A protein and the small-molecule ligand that binds it are described below.
Small molecule (SMILES): Nc1ncnc2c1ncn2[C@@H]1O[C@H](COP(=O)(O)OP(=O)(O)OP(O)(O)=S)[C@@H](O)[C@H]1O

Sequence of chain 1.A:
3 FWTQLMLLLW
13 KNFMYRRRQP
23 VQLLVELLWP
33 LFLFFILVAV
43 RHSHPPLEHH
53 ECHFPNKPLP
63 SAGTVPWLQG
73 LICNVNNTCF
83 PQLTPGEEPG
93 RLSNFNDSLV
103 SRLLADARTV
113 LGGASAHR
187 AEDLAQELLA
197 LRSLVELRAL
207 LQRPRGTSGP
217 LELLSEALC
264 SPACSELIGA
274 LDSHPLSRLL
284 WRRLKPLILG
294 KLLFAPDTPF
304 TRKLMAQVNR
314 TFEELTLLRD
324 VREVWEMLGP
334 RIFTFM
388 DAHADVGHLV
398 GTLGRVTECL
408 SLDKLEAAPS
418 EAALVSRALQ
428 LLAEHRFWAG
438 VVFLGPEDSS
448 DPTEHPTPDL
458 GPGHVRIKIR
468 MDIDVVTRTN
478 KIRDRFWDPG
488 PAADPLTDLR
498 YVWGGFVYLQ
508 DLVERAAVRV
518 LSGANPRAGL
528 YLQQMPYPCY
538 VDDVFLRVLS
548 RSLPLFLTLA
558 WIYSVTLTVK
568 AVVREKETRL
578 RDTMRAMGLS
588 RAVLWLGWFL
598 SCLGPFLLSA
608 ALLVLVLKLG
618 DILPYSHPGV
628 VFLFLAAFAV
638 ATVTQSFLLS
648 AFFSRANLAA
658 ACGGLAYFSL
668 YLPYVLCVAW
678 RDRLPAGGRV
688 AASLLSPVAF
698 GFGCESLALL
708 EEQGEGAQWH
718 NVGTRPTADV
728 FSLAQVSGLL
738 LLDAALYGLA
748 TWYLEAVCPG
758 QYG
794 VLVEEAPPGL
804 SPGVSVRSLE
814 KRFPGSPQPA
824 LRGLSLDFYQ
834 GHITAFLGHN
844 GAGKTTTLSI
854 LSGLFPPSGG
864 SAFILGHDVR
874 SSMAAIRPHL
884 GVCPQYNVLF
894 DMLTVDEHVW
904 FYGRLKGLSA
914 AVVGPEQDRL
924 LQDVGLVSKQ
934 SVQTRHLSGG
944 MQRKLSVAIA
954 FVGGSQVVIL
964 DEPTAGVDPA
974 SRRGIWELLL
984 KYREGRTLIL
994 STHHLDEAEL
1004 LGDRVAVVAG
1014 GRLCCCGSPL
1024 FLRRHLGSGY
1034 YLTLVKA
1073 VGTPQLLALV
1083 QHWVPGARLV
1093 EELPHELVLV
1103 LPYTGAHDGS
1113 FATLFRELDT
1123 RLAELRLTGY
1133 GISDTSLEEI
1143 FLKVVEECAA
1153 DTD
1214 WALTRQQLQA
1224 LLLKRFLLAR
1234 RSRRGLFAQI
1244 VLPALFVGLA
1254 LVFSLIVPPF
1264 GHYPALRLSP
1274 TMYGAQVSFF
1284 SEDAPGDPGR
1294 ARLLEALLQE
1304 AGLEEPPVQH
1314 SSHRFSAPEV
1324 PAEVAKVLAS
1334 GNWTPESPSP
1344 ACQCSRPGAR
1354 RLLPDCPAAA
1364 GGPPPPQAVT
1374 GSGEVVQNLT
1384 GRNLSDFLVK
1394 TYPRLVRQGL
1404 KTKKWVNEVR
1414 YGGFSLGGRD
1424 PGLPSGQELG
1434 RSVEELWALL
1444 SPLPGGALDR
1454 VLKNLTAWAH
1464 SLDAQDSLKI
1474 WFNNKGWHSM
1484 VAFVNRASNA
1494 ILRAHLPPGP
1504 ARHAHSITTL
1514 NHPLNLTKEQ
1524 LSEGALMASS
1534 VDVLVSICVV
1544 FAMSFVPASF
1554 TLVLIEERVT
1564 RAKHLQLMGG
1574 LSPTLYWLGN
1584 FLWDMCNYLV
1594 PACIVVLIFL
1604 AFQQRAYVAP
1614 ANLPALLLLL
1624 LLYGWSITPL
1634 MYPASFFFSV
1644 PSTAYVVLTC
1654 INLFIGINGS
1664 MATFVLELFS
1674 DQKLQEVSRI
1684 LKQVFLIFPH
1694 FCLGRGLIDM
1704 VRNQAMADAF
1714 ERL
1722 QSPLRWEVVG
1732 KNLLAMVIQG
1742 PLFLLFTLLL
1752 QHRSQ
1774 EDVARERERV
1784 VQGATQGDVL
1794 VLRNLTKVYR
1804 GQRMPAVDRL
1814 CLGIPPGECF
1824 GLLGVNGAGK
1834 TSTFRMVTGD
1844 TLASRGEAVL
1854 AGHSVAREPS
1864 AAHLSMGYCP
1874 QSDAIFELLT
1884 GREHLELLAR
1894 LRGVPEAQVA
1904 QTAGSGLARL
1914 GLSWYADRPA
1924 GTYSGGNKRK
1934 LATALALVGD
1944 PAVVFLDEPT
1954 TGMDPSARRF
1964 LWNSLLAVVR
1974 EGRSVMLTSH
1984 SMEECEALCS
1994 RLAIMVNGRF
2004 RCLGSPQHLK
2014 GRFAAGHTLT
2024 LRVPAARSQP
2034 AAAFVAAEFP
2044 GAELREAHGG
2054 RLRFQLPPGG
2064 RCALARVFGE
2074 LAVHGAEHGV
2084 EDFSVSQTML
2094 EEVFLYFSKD

Binding-site contacts:
Ligand atom O3G contacts residue GLN1874 of chain 1.A at 3.4 Å (h-bond).
Ligand atom PA contacts residue GLY1832 of chain 1.A at 3.9 Å.
Ligand atom O3B contacts residue LYS1833 of chain 1.A at 4.3 Å.
Ligand atom PA contacts residue LYS1833 of chain 1.A at 4.3 Å.
Ligand atom PB contacts residue THR1834 of chain 1.A at 3.2 Å.
Ligand atom PA contacts residue THR1834 of chain 1.A at 4.2 Å.
Ligand atom O1A contacts residue GLY1830 of chain 1.A at 3.8 Å.
Ligand atom O2A contacts residue SER1835 of chain 1.A at 3.2 Å (h-bond).
Ligand atom O3G contacts residue GLU1951 of chain 1.A at 3.5 Å (salt-bridge).
Ligand atom O2G contacts residue THR1834 of chain 1.A at 3.1 Å (h-bond).
Ligand atom O2' contacts residue TYR1802 of chain 1.A at 4.2 Å.
Ligand atom N9 contacts residue TYR1802 of chain 1.A at 3.7 Å.
Ligand atom C8 contacts residue TYR1802 of chain 1.A at 4.2 Å (hydrophobic).
Ligand atom C2 contacts residue ARG1838 of chain 1.A at 4.3 Å.
Ligand atom O3B contacts residue THR1834 of chain 1.A at 2.4 Å (h-bond).
Ligand atom C3' contacts residue GLY1830 of chain 1.A at 4.2 Å.
Ligand atom O3G contacts residue THR1834 of chain 1.A at 3.9 Å.
Ligand atom S1G contacts residue GLN1874 of chain 1.A at 4.0 Å.
Ligand atom O2G contacts residue GLN1874 of chain 1.A at 2.9 Å (h-bond).
Ligand atom O3' contacts residue TYR1802 of chain 1.A at 4.2 Å.
Ligand atom PB contacts residue LYS1833 of chain 1.A at 3.8 Å.
Ligand atom O3' contacts residue GLY1830 of chain 1.A at 4.3 Å.
Ligand atom O2' contacts residue GLN1805 of chain 1.A at 4.2 Å.
Ligand atom O4' contacts residue TYR1802 of chain 1.A at 4.3 Å.
Ligand atom PG contacts residue GLN1874 of chain 1.A at 3.4 Å.
Ligand atom O2A contacts residue THR1834 of chain 1.A at 4.0 Å.
Ligand atom O2A contacts residue GLY1832 of chain 1.A at 3.7 Å.
Ligand atom C4 contacts residue TYR1802 of chain 1.A at 4.3 Å (hydrophobic).
Ligand atom O1A contacts residue LYS1833 of chain 1.A at 3.6 Å (salt-bridge).
Ligand atom C1' contacts residue TYR1802 of chain 1.A at 3.4 Å (hydrophobic).
Ligand atom O2G contacts residue ASP1950 of chain 1.A at 4.2 Å.
Ligand atom O1A contacts residue ALA1831 of chain 1.A at 3.7 Å.
Ligand atom C5' contacts residue GLY1830 of chain 1.A at 3.6 Å.
Ligand atom O3A contacts residue THR1834 of chain 1.A at 3.0 Å (h-bond).
Ligand atom O3G contacts residue LYS1833 of chain 1.A at 3.9 Å.
Ligand atom O3' contacts residue ALA1809 of chain 1.A at 3.3 Å.
Ligand atom O2B contacts residue LYS1833 of chain 1.A at 2.4 Å (salt-bridge).
Ligand atom O2B contacts residue THR1834 of chain 1.A at 3.6 Å.
Ligand atom O1A contacts residue GLY1832 of chain 1.A at 2.8 Å (h-bond).
Ligand atom PG contacts residue THR1834 of chain 1.A at 3.4 Å.